A protein and the small-molecule ligand that binds it are described below.
Small molecule (SMILES): CC(=O)N[C@@H]1[C@@H](O)[C@H](O)[C@@H](CO)O[C@H]1O

Sequence of chain 1.A:
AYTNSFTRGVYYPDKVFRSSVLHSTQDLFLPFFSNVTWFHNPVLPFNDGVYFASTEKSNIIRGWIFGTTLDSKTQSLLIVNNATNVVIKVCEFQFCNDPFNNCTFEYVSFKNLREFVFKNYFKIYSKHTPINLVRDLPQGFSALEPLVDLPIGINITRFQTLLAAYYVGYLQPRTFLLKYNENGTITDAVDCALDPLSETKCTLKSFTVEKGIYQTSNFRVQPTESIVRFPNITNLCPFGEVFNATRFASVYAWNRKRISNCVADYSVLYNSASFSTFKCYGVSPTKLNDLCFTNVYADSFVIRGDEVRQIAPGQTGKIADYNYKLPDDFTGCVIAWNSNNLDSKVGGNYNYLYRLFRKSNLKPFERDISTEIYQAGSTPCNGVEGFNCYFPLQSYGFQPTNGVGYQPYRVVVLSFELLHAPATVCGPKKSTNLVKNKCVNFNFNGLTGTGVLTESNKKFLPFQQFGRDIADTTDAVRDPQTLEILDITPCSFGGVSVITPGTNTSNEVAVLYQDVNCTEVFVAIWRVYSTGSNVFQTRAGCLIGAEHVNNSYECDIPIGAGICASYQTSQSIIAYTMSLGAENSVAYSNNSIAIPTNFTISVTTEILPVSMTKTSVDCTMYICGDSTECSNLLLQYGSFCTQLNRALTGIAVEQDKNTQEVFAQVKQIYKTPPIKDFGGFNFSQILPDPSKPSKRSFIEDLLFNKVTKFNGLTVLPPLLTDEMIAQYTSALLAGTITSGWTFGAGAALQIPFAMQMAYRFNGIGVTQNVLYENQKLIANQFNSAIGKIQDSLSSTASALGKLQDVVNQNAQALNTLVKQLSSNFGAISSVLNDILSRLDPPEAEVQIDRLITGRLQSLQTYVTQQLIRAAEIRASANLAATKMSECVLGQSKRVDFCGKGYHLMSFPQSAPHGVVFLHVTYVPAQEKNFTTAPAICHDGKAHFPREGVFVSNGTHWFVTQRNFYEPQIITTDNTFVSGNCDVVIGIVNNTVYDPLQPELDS

Binding-site contacts:
Ligand atom O7 contacts residue ASN709 of chain 1.A at 3.2 Å (h-bond).
Ligand atom C1 contacts residue ASN709 of chain 1.A at 1.4 Å.
Ligand atom N2 contacts residue ASN709 of chain 1.A at 2.9 Å (h-bond).
Ligand atom C2 contacts residue ASN709 of chain 1.A at 2.5 Å.
Ligand atom C4 contacts residue ASN709 of chain 1.A at 4.2 Å.
Ligand atom C8 contacts residue ASN709 of chain 1.A at 4.4 Å.
Ligand atom C3 contacts residue ASN709 of chain 1.A at 3.8 Å.
Ligand atom C8 contacts residue GLY1131 of chain 1.A at 3.8 Å.
Ligand atom C5 contacts residue ASN709 of chain 1.A at 3.7 Å.
Ligand atom O5 contacts residue ASN709 of chain 1.A at 2.4 Å (h-bond).
Ligand atom C7 contacts residue ASN709 of chain 1.A at 3.2 Å.